Sequence of chain 1.B:
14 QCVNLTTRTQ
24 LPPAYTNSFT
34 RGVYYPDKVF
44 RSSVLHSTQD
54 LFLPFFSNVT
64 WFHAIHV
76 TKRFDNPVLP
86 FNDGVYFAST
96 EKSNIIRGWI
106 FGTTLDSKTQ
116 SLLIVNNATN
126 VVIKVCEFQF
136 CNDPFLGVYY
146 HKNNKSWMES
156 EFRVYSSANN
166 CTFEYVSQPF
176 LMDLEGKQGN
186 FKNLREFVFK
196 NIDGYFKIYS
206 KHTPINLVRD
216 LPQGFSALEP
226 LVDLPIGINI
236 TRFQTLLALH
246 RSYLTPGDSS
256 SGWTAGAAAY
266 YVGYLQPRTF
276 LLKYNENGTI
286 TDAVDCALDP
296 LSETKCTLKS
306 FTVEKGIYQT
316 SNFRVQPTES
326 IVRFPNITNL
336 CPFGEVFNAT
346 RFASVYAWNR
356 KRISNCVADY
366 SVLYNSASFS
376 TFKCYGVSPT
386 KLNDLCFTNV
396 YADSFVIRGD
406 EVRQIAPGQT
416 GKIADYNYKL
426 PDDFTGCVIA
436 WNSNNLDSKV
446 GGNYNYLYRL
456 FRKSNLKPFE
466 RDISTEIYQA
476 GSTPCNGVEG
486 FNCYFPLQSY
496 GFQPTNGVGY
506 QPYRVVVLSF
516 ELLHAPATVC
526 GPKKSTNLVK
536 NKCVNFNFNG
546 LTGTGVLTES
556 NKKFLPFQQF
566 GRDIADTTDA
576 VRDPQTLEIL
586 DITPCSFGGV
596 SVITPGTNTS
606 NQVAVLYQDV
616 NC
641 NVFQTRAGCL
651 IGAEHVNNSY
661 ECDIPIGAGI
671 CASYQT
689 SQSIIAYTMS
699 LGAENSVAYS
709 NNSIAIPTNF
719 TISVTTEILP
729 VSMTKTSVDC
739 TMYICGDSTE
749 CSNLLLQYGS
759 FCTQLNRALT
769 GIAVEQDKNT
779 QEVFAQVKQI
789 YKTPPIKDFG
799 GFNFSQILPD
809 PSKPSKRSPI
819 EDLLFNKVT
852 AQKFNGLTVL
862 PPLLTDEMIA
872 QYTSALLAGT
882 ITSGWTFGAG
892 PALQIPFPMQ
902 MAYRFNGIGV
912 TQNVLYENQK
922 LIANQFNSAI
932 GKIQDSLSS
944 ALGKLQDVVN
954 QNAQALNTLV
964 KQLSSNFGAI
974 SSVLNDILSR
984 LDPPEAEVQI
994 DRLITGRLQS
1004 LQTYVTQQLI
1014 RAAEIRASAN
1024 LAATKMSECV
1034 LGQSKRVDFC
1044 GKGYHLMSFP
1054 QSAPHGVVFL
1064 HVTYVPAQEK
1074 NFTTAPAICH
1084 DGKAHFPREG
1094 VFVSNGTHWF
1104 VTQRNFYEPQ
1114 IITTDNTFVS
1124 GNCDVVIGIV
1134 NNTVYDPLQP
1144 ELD

Binding-site contacts:
Ligand atom C4 contacts residue ASN1134 of chain 1.B at 4.2 Å.
Ligand atom C3 contacts residue ASN1134 of chain 1.B at 3.8 Å.
Ligand atom C1 contacts residue ASN1134 of chain 1.B at 1.4 Å.
Ligand atom C2 contacts residue ASN1134 of chain 1.B at 2.5 Å.
Ligand atom N2 contacts residue ASN1134 of chain 1.B at 2.9 Å (h-bond).
Ligand atom C7 contacts residue ASN1134 of chain 1.B at 3.5 Å.
Ligand atom O5 contacts residue ASN1134 of chain 1.B at 2.4 Å (h-bond).
Ligand atom C5 contacts residue ASN1134 of chain 1.B at 3.7 Å.
Ligand atom O7 contacts residue ASN1134 of chain 1.B at 3.7 Å.

A small-molecule ligand and the protein it binds are described below.
Small molecule (SMILES): CC(=O)N[C@H]1[C@H](O[C@H]2[C@H](O)[C@@H](NC(C)=O)CO[C@@H]2CO)O[C@H](CO)[C@@H](O)[C@@H]1O